Binding-site contacts:
Ligand atom C5 contacts residue ASN355 of chain 1.I at 3.7 Å.
Ligand atom O5 contacts residue SER357 of chain 1.I at 3.3 Å (h-bond).
Ligand atom C6 contacts residue SER357 of chain 1.I at 4.2 Å.
Ligand atom O3 contacts residue GLN332 of chain 1.I at 4.4 Å.
Ligand atom N2 contacts residue ASN355 of chain 1.I at 2.8 Å (h-bond).
Ligand atom C5 contacts residue GLN332 of chain 1.I at 3.6 Å.
Ligand atom C4 contacts residue ASN355 of chain 1.I at 4.2 Å.
Ligand atom C8 contacts residue TRP387 of chain 1.I at 4.3 Å (hydrophobic).
Ligand atom C1 contacts residue SER357 of chain 1.I at 3.5 Å.
Ligand atom C8 contacts residue ASN355 of chain 1.I at 4.4 Å.
Ligand atom C8 contacts residue LEU338 of chain 1.I at 4.4 Å (hydrophobic).
Ligand atom C3 contacts residue GLN332 of chain 1.I at 3.8 Å.
Ligand atom C3 contacts residue ASN355 of chain 1.I at 3.6 Å.
Ligand atom C2 contacts residue ASN355 of chain 1.I at 2.4 Å.
Ligand atom O7 contacts residue TRP387 of chain 1.I at 3.8 Å.
Ligand atom C4 contacts residue GLN332 of chain 1.I at 3.7 Å.
Ligand atom C7 contacts residue ASN355 of chain 1.I at 3.4 Å.
Ligand atom C8 contacts residue THR341 of chain 1.I at 4.1 Å.
Ligand atom C1 contacts residue ASN355 of chain 1.I at 1.4 Å.
Ligand atom O4 contacts residue GLN332 of chain 1.I at 3.1 Å (h-bond).
Ligand atom C7 contacts residue TRP387 of chain 1.I at 4.2 Å (hydrophobic).
Ligand atom C8 contacts residue THR342 of chain 1.I at 3.5 Å.
Ligand atom O7 contacts residue ASN355 of chain 1.I at 3.8 Å.
Ligand atom C6 contacts residue GLN332 of chain 1.I at 4.3 Å.
Ligand atom C5 contacts residue SER357 of chain 1.I at 3.6 Å.
Ligand atom O5 contacts residue ASN355 of chain 1.I at 2.5 Å (h-bond).

Sequence of chain 1.I:
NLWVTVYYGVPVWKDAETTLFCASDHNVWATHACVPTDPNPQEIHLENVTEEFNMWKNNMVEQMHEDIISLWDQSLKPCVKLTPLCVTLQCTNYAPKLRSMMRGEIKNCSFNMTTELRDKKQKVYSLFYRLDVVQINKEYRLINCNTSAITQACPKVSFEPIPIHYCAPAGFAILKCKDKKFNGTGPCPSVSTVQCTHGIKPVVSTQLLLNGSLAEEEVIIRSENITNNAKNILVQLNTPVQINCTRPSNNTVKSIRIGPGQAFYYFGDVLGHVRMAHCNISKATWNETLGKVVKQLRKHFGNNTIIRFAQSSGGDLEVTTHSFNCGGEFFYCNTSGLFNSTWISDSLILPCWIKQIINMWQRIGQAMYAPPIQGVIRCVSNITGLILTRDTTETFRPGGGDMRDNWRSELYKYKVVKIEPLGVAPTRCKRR

This small molecule binds to this protein.
Small molecule (SMILES): CC(=O)N[C@@H]1[C@@H](O)[C@H](O)[C@@H](CO)O[C@H]1O